Binding-site contacts:
Ligand atom CE2 contacts residue MET192 of chain 1.A at 4.2 Å (hydrophobic).
Ligand atom OH1 contacts residue GLY216 of chain 1.A at 2.8 Å.
Ligand atom CD2 contacts residue CYS191 of chain 1.A at 4.0 Å (hydrophobic).
Ligand atom CE1 contacts residue SER190 of chain 1.A at 3.5 Å.
Ligand atom CD2 contacts residue MET192 of chain 1.A at 3.9 Å (hydrophobic).
Ligand atom C2 contacts residue HIS57 of chain 1.A at 3.8 Å.
Ligand atom OH1 contacts residue CYS220 of chain 1.A at 3.9 Å.
Ligand atom CE1 contacts residue TRP215 of chain 1.A at 3.7 Å (hydrophobic).
Ligand atom CZ contacts residue SER217 of chain 1.A at 3.1 Å.
Ligand atom C2 contacts residue GLY193 of chain 1.A at 3.9 Å.
Ligand atom OH2 contacts residue TRP215 of chain 1.A at 4.1 Å.
Ligand atom OH1 contacts residue SER217 of chain 1.A at 2.4 Å (h-bond).
Ligand atom CZ contacts residue SER190 of chain 1.A at 3.9 Å.
Ligand atom O2 contacts residue ASP194 of chain 1.A at 4.0 Å.
Ligand atom C2 contacts residue MET192 of chain 1.A at 4.2 Å (hydrophobic).
Ligand atom CZ contacts residue GLY216 of chain 1.A at 3.4 Å.
Ligand atom CE1 contacts residue GLY216 of chain 1.A at 3.6 Å.
Ligand atom CA2 contacts residue CYS191 of chain 1.A at 4.0 Å (hydrophobic).
Ligand atom CE2 contacts residue CYS220 of chain 1.A at 3.9 Å (hydrophobic).
Ligand atom O2 contacts residue MET192 of chain 1.A at 3.8 Å.
Ligand atom OH2 contacts residue VAL213 of chain 1.A at 3.2 Å.
Ligand atom CD1 contacts residue CYS191 of chain 1.A at 4.2 Å (hydrophobic).
Ligand atom CD1 contacts residue TRP215 of chain 1.A at 3.9 Å (hydrophobic).
Ligand atom CD1 contacts residue SER190 of chain 1.A at 3.8 Å.
Ligand atom CA2 contacts residue SER195 of chain 1.A at 2.3 Å.
Ligand atom C2 contacts residue SER195 of chain 1.A at 1.3 Å.
Ligand atom CE2 contacts residue GLY216 of chain 1.A at 4.0 Å.
Ligand atom CG contacts residue CYS191 of chain 1.A at 3.8 Å (hydrophobic).
Ligand atom CD1 contacts residue GLY216 of chain 1.A at 4.0 Å.
Ligand atom CB2 contacts residue CYS191 of chain 1.A at 3.5 Å (hydrophobic).
Ligand atom OH2 contacts residue SER190 of chain 1.A at 3.5 Å.
Ligand atom O2 contacts residue GLY193 of chain 1.A at 3.0 Å (h-bond).
Ligand atom O2 contacts residue SER195 of chain 1.A at 2.3 Å (h-bond).
Ligand atom CZ contacts residue TRP215 of chain 1.A at 4.2 Å (hydrophobic).
Ligand atom CE2 contacts residue SER217 of chain 1.A at 3.0 Å.
Ligand atom CA2 contacts residue MET192 of chain 1.A at 3.9 Å (hydrophobic).
Ligand atom OH1 contacts residue SER190 of chain 1.A at 4.2 Å.
Ligand atom CG contacts residue MET192 of chain 1.A at 4.0 Å (hydrophobic).
Ligand atom CB2 contacts residue SER195 of chain 1.A at 2.9 Å.
Ligand atom CB2 contacts residue MET192 of chain 1.A at 4.0 Å (hydrophobic).

The protein below binds the small molecule below.
Small molecule (SMILES): O=C(O)/C=C/c1ccc(O)cc1O

Sequence of chain 1.A:
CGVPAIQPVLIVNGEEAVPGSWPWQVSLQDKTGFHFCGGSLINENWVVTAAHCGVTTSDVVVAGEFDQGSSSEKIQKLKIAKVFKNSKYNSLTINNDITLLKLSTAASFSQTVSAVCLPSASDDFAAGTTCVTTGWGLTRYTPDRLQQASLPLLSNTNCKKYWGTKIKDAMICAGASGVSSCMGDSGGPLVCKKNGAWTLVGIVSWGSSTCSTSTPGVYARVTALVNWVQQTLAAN